Binding-site contacts:
Ligand atom C contacts residue LEU73 of chain 2.A at 3.6 Å (hydrophobic).
Ligand atom C10 contacts residue SER39 of chain 2.A at 3.4 Å.
Ligand atom C12 contacts residue ALA37 of chain 2.A at 3.4 Å (hydrophobic).
Ligand atom C14 contacts residue LEU73 of chain 2.A at 3.7 Å (hydrophobic).
Ligand atom C12 contacts residue SO41 of chain 2.G at 3.9 Å.
Ligand atom C2 contacts residue MET105 of chain 2.A at 3.7 Å (hydrophobic).
Ligand atom O contacts residue LEU73 of chain 2.A at 3.5 Å.
Ligand atom C8 contacts residue ALA37 of chain 2.A at 3.8 Å (hydrophobic).
Ligand atom O contacts residue MET74 of chain 2.A at 3.3 Å.
Ligand atom C contacts residue ASN106 of chain 2.A at 3.1 Å.
Ligand atom C3 contacts residue LEU102 of chain 2.A at 3.6 Å (hydrophobic).
Ligand atom C1 contacts residue ASN106 of chain 2.A at 3.0 Å.
Ligand atom C11 contacts residue ALA37 of chain 2.A at 3.7 Å (hydrophobic).
Ligand atom C3 contacts residue VAL135 of chain 8.A at 3.8 Å (hydrophobic).
Ligand atom C2 contacts residue VAL135 of chain 8.A at 3.7 Å (hydrophobic).
Ligand atom C11 contacts residue SO41 of chain 2.G at 3.4 Å.
Ligand atom O contacts residue LEU109 of chain 2.A at 3.8 Å.
Ligand atom CL contacts residue SO41 of chain 2.G at 3.4 Å.
Ligand atom C2 contacts residue LEU102 of chain 2.A at 3.8 Å (hydrophobic).
Ligand atom O contacts residue ALA75 of chain 2.A at 3.0 Å (h-bond).
Ligand atom CL contacts residue GLY9 of chain 2.A at 3.5 Å.
Ligand atom C13 contacts residue ALA37 of chain 2.A at 3.5 Å (hydrophobic).
Ligand atom C6 contacts residue HIS138 of chain 8.A at 3.2 Å.
Ligand atom N1 contacts residue MET74 of chain 2.A at 2.9 Å (h-bond).
Ligand atom N1 contacts residue LEU73 of chain 2.A at 3.6 Å.
Ligand atom N contacts residue GLU134 of chain 8.A at 3.1 Å (salt-bridge).
Ligand atom C6 contacts residue ASP72 of chain 2.A at 3.8 Å.
Ligand atom CL contacts residue MET74 of chain 2.A at 3.5 Å.
Ligand atom C13 contacts residue PHE70 of chain 2.A at 3.8 Å (hydrophobic).
Ligand atom C11 contacts residue SER39 of chain 2.A at 3.8 Å.
Ligand atom C1 contacts residue LEU109 of chain 2.A at 3.6 Å (hydrophobic).
Ligand atom C12 contacts residue MET74 of chain 2.A at 3.9 Å (hydrophobic).
Ligand atom C9 contacts residue GLU134 of chain 8.A at 3.8 Å.
Ligand atom C1 contacts residue MET105 of chain 2.A at 3.9 Å (hydrophobic).
Ligand atom C7 contacts residue ASP72 of chain 2.A at 3.4 Å.
Ligand atom O contacts residue ASN106 of chain 2.A at 2.7 Å (h-bond).
Ligand atom CL contacts residue PRO8 of chain 2.A at 3.8 Å.
Ligand atom C13 contacts residue MET74 of chain 2.A at 3.8 Å (hydrophobic).
Ligand atom C14 contacts residue MET74 of chain 2.A at 3.7 Å (hydrophobic).
Ligand atom C contacts residue MET74 of chain 2.A at 3.8 Å (hydrophobic).

Sequence of chain 8.A:
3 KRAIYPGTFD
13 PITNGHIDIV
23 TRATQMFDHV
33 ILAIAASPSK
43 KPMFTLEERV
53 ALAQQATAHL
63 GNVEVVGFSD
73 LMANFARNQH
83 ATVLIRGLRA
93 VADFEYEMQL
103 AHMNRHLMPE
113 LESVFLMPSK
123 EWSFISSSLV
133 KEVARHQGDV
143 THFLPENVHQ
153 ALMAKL

Sequence of chain 2.A:
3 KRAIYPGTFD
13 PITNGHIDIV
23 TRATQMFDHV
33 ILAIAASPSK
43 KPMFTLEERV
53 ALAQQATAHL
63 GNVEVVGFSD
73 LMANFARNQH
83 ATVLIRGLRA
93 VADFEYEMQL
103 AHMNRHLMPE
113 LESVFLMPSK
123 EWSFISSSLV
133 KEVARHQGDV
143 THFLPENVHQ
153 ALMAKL

This small molecule binds to this protein.
Small molecule (SMILES): Oc1cccc2nc(CCc3cccc(Cl)c3)[nH]c12